The protein below binds the small molecule below.
Small molecule (SMILES): CC(=O)N[C@@H]1[C@@H](O)[C@H](O)[C@@H](CO)O[C@H]1O

Binding-site contacts:
Ligand atom C5 contacts residue ASN265 of chain 1.A at 3.7 Å.
Ligand atom C8 contacts residue ASN265 of chain 1.A at 4.2 Å.
Ligand atom O5 contacts residue ASN265 of chain 1.A at 2.4 Å (h-bond).
Ligand atom C2 contacts residue ASN265 of chain 1.A at 2.5 Å.
Ligand atom C8 contacts residue LEU269 of chain 1.A at 4.1 Å (hydrophobic).
Ligand atom C8 contacts residue THR266 of chain 1.A at 3.8 Å.
Ligand atom C7 contacts residue THR266 of chain 1.A at 4.2 Å.
Ligand atom O7 contacts residue ASN265 of chain 1.A at 3.2 Å (h-bond).
Ligand atom O7 contacts residue TRP296 of chain 1.A at 3.5 Å.
Ligand atom C7 contacts residue ASN265 of chain 1.A at 3.2 Å.
Ligand atom C4 contacts residue ASN265 of chain 1.A at 4.2 Å.
Ligand atom C7 contacts residue TRP296 of chain 1.A at 4.0 Å (hydrophobic).
Ligand atom N2 contacts residue THR266 of chain 1.A at 3.8 Å.
Ligand atom C3 contacts residue ASN265 of chain 1.A at 3.8 Å.
Ligand atom C8 contacts residue TRP296 of chain 1.A at 3.6 Å (hydrophobic).
Ligand atom N2 contacts residue ASN265 of chain 1.A at 2.9 Å (h-bond).
Ligand atom C1 contacts residue ASN265 of chain 1.A at 1.4 Å.

Sequence of chain 1.A:
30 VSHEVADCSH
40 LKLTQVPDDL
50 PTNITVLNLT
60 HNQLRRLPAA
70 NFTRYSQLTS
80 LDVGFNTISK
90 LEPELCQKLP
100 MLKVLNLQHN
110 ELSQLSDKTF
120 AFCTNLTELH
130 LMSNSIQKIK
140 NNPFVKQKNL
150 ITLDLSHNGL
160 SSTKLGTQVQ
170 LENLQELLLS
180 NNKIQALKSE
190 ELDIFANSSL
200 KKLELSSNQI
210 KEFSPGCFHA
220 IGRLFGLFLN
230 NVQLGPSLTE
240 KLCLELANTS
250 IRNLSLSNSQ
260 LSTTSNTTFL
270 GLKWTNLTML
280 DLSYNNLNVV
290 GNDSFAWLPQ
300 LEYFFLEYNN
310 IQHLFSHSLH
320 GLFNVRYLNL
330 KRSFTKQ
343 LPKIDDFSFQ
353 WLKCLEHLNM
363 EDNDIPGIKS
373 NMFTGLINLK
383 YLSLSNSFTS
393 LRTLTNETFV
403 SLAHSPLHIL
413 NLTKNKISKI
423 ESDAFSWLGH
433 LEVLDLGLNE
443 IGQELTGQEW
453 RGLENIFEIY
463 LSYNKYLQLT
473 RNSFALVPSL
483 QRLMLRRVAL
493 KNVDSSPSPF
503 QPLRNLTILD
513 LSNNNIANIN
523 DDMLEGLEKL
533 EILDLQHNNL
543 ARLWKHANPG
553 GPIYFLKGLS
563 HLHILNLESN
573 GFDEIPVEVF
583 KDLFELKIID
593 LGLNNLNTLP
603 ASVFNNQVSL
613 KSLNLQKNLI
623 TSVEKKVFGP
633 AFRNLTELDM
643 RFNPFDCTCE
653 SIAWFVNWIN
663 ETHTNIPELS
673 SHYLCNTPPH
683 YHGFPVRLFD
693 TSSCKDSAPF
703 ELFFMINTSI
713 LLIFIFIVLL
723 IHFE